Binding-site contacts:
Ligand atom C11 contacts residue LYS50 of chain 1.A at 4.0 Å.
Ligand atom C16 contacts residue ASN52 of chain 1.A at 3.3 Å.
Ligand atom C13 contacts residue VAL49 of chain 1.A at 3.6 Å (hydrophobic).
Ligand atom N12 contacts residue LYS50 of chain 1.A at 2.8 Å (salt-bridge).
Ligand atom C13 contacts residue LYS50 of chain 1.A at 3.4 Å.
Ligand atom C14 contacts residue LYS50 of chain 1.A at 3.9 Å.
Ligand atom N06 contacts residue LYS50 of chain 1.A at 4.1 Å.
Ligand atom C14 contacts residue ASN52 of chain 1.A at 4.5 Å.
Ligand atom C15 contacts residue ASN52 of chain 1.A at 3.5 Å.
Ligand atom N12 contacts residue VAL49 of chain 1.A at 3.9 Å.
Ligand atom C16 contacts residue LEU51 of chain 1.A at 4.1 Å (hydrophobic).
Ligand atom C15 contacts residue LYS50 of chain 1.A at 3.4 Å.
Ligand atom C15 contacts residue LEU51 of chain 1.A at 4.0 Å (hydrophobic).
Ligand atom C17 contacts residue ASN52 of chain 1.A at 4.1 Å.
Ligand atom N05 contacts residue LYS50 of chain 1.A at 3.6 Å (salt-bridge).

Sequence of chain 1.A:
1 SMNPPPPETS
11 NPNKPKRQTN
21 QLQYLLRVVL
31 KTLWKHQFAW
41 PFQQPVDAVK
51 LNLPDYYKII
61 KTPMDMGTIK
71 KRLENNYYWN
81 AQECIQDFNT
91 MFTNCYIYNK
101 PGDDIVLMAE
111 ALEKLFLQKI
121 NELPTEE

The protein below binds the small molecule below.
Small molecule (SMILES): CCc1cnn2c(NCc3ccc[n+](O)c3)cc(N3CCCC[C@H]3CCO)nc12